Binding-site contacts:
Ligand atom S1 contacts residue PRO261 of chain 1.B at 3.9 Å.
Ligand atom S1 contacts residue VAL258 of chain 1.B at 3.7 Å.
Ligand atom C6 contacts residue GLU194 of chain 1.B at 4.2 Å.
Ligand atom N1 contacts residue THR196 of chain 1.B at 3.7 Å.
Ligand atom C11 contacts residue GLU194 of chain 1.B at 3.5 Å.
Ligand atom C8 contacts residue ASP197 of chain 1.B at 3.5 Å.
Ligand atom C5 contacts residue GLU194 of chain 1.B at 3.9 Å.
Ligand atom C11 contacts residue THR196 of chain 1.B at 4.4 Å.
Ligand atom C2 contacts residue PRO261 of chain 1.B at 3.9 Å (hydrophobic).
Ligand atom C10 contacts residue THR196 of chain 1.B at 3.4 Å.
Ligand atom O1 contacts residue GLU194 of chain 1.B at 3.8 Å.
Ligand atom C1 contacts residue PRO261 of chain 1.B at 4.1 Å (hydrophobic).
Ligand atom C9 contacts residue HIS264 of chain 1.B at 4.0 Å.
Ligand atom C9 contacts residue THR196 of chain 1.B at 4.0 Å.
Ligand atom C11 contacts residue PRO261 of chain 1.B at 4.0 Å (hydrophobic).
Ligand atom C11 contacts residue HIS264 of chain 1.B at 4.4 Å.
Ligand atom N1 contacts residue ASP197 of chain 1.B at 2.9 Å (salt-bridge).
Ligand atom C10 contacts residue HIS264 of chain 1.B at 3.8 Å.
Ligand atom C7 contacts residue ASP197 of chain 1.B at 3.4 Å.
Ligand atom O1 contacts residue ARG262 of chain 1.B at 3.4 Å.
Ligand atom C6 contacts residue ARG156 of chain 1.B at 4.0 Å.
Ligand atom C9 contacts residue PRO261 of chain 1.B at 3.6 Å (hydrophobic).
Ligand atom S1 contacts residue TRP407 of chain 1.A at 3.5 Å.
Ligand atom C10 contacts residue ASP197 of chain 1.B at 3.9 Å.
Ligand atom C1 contacts residue GLU194 of chain 1.B at 4.0 Å.
Ligand atom C5 contacts residue PRO261 of chain 1.B at 4.4 Å (hydrophobic).
Ligand atom C6 contacts residue ASP197 of chain 1.B at 3.5 Å.
Ligand atom C11 contacts residue VAL193 of chain 1.B at 3.4 Å (hydrophobic).
Ligand atom C8 contacts residue HIS406 of chain 1.A at 4.4 Å.
Ligand atom S1 contacts residue HIS406 of chain 1.A at 3.6 Å (h-bond).
Ligand atom C6 contacts residue THR196 of chain 1.B at 3.6 Å.
Ligand atom O1 contacts residue VAL193 of chain 1.B at 2.6 Å (h-bond).
Ligand atom C3 contacts residue PRO261 of chain 1.B at 4.0 Å (hydrophobic).
Ligand atom C1 contacts residue VAL193 of chain 1.B at 3.4 Å (hydrophobic).
Ligand atom C9 contacts residue VAL258 of chain 1.B at 4.0 Å (hydrophobic).
Ligand atom O1 contacts residue PRO261 of chain 1.B at 4.2 Å.
Ligand atom C10 contacts residue PRO261 of chain 1.B at 3.2 Å (hydrophobic).
Ligand atom C4 contacts residue PRO261 of chain 1.B at 4.2 Å (hydrophobic).
Ligand atom C9 contacts residue ASP197 of chain 1.B at 3.3 Å.
Ligand atom C8 contacts residue TRP407 of chain 1.A at 3.5 Å (hydrophobic).

The small molecule below binds the protein below.
Small molecule (SMILES): Oc1cccc(CN2CCSCC2)c1

Sequence of chain 1.A:
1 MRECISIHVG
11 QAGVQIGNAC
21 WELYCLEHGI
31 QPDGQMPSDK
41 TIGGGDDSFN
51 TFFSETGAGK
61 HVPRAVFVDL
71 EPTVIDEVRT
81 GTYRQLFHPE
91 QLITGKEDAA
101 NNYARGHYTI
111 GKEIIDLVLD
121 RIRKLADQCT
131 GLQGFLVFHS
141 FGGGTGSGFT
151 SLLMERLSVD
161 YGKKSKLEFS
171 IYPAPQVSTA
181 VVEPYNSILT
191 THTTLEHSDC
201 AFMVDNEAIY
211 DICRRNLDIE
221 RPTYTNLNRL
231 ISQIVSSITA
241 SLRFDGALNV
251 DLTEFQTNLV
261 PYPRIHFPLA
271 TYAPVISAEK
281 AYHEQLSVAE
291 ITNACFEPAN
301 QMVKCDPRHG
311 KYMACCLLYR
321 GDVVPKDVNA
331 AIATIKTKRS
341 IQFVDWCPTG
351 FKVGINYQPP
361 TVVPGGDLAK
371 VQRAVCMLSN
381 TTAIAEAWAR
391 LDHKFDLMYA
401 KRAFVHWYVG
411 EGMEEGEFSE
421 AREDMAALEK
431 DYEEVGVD

Sequence of chain 1.B:
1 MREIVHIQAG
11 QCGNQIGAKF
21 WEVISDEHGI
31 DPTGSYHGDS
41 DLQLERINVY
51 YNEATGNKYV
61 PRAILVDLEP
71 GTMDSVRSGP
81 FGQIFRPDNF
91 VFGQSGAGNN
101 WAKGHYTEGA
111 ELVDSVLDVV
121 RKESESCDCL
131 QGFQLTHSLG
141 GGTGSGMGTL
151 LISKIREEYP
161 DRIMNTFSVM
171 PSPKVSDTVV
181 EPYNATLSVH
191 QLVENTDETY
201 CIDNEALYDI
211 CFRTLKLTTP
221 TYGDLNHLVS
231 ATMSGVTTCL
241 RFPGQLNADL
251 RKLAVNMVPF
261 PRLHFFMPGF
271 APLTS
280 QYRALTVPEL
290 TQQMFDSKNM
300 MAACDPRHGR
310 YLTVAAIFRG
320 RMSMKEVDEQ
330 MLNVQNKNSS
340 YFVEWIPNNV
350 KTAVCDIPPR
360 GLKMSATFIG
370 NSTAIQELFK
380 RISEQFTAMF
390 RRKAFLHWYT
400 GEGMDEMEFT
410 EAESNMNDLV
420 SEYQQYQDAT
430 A